A protein and the small-molecule ligand that binds it are described below.
Small molecule (SMILES): CC(=O)N[C@H]1[C@H](O[C@H]2[C@H](O[C@@H]3O[C@@H](C)[C@@H](O)[C@@H](O)[C@@H]3O)[C@@H](NC(C)=O)CO[C@@H]2CO)O[C@H](CO)[C@@H](O[C@@H]2O[C@H](CO)[C@@H](O)[C@H](O)[C@@H]2O[C@@H]2OC[C@@H](O)[C@H](O)[C@H]2O)[C@@H]1O

Sequence of chain 2.A:
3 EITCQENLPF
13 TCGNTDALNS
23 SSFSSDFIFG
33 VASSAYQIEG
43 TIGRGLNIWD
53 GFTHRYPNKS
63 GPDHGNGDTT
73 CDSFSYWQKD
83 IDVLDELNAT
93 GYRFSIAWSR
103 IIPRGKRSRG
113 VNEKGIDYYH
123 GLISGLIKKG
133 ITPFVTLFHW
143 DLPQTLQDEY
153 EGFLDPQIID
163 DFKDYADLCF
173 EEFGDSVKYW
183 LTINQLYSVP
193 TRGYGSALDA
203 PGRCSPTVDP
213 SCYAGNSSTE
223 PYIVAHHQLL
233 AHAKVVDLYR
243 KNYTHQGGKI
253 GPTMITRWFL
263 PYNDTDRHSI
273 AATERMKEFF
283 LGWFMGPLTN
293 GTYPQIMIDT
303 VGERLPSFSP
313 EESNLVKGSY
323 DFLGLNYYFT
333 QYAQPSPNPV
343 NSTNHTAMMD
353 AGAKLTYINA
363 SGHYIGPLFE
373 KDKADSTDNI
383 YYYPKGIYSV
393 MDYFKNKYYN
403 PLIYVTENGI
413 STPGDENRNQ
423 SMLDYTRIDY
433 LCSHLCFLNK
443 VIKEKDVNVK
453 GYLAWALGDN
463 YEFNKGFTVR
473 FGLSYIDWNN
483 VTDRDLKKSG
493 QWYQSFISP

Binding-site contacts:
Ligand atom O6 contacts residue ASP268 of chain 2.A at 4.3 Å.
Ligand atom C7 contacts residue ALA362 of chain 2.A at 3.8 Å (hydrophobic).
Ligand atom N2 contacts residue ASN265 of chain 2.A at 3.0 Å (h-bond).
Ligand atom C1 contacts residue ASN265 of chain 2.A at 1.7 Å.
Ligand atom C8 contacts residue SER363 of chain 2.A at 3.9 Å.
Ligand atom O5 contacts residue THR267 of chain 2.A at 4.0 Å.
Ligand atom C8 contacts residue ALA362 of chain 2.A at 3.7 Å (hydrophobic).
Ligand atom C6 contacts residue THR267 of chain 2.A at 4.0 Å.
Ligand atom O5 contacts residue ASP268 of chain 2.A at 3.6 Å.
Ligand atom O7 contacts residue ALA362 of chain 2.A at 3.6 Å.
Ligand atom C5 contacts residue ASN265 of chain 2.A at 3.7 Å.
Ligand atom C2 contacts residue ASN265 of chain 2.A at 2.5 Å.
Ligand atom O7 contacts residue ASN265 of chain 2.A at 3.8 Å.
Ligand atom O5 contacts residue ASN265 of chain 2.A at 2.4 Å (h-bond).
Ligand atom C3 contacts residue ASN265 of chain 2.A at 3.9 Å.
Ligand atom C6 contacts residue ASP268 of chain 2.A at 4.3 Å.
Ligand atom C4 contacts residue ASN265 of chain 2.A at 4.2 Å.
Ligand atom C1 contacts residue THR267 of chain 2.A at 3.8 Å.
Ligand atom C5 contacts residue THR267 of chain 2.A at 4.0 Å.
Ligand atom C7 contacts residue ASN265 of chain 2.A at 3.6 Å.